Binding-site contacts:
Ligand atom C3 contacts residue GLU194 of chain 1.B at 3.4 Å.
Ligand atom O6 contacts residue THR57 of chain 1.B at 4.4 Å.
Ligand atom O5 contacts residue THR57 of chain 1.B at 4.1 Å.
Ligand atom C1 contacts residue THR56 of chain 1.B at 4.3 Å.
Ligand atom C8 contacts residue GLU194 of chain 1.B at 3.6 Å.
Ligand atom O7 contacts residue ASN54 of chain 1.B at 2.9 Å (h-bond).
Ligand atom C2 contacts residue ASN54 of chain 1.B at 2.5 Å.
Ligand atom C5 contacts residue ASN54 of chain 1.B at 3.7 Å.
Ligand atom C6 contacts residue THR57 of chain 1.B at 4.4 Å.
Ligand atom O6 contacts residue GLY214 of chain 1.B at 4.3 Å.
Ligand atom C3 contacts residue ASN54 of chain 1.B at 3.8 Å.
Ligand atom O5 contacts residue THR56 of chain 1.B at 4.2 Å.
Ligand atom C2 contacts residue GLU194 of chain 1.B at 3.8 Å.
Ligand atom C7 contacts residue HIS52 of chain 1.B at 3.4 Å.
Ligand atom N2 contacts residue GLU194 of chain 1.B at 3.2 Å (salt-bridge).
Ligand atom O7 contacts residue LEU215 of chain 1.B at 4.5 Å.
Ligand atom C8 contacts residue HIS52 of chain 1.B at 3.8 Å.
Ligand atom C7 contacts residue GLU194 of chain 1.B at 3.9 Å.
Ligand atom O5 contacts residue ASN54 of chain 1.B at 2.5 Å (h-bond).
Ligand atom N2 contacts residue ASN54 of chain 1.B at 2.8 Å (h-bond).
Ligand atom O7 contacts residue ALA53 of chain 1.B at 3.7 Å.
Ligand atom C8 contacts residue ARG193 of chain 1.B at 4.2 Å.
Ligand atom O3 contacts residue GLU194 of chain 1.B at 3.8 Å.
Ligand atom C7 contacts residue LEU215 of chain 1.B at 4.2 Å (hydrophobic).
Ligand atom C5 contacts residue THR56 of chain 1.B at 4.1 Å.
Ligand atom C8 contacts residue LEU215 of chain 1.B at 3.2 Å (hydrophobic).
Ligand atom C1 contacts residue ASN54 of chain 1.B at 1.4 Å.
Ligand atom C7 contacts residue ASN54 of chain 1.B at 3.2 Å.
Ligand atom C1 contacts residue GLU194 of chain 1.B at 4.2 Å.
Ligand atom O7 contacts residue HIS52 of chain 1.B at 2.4 Å (h-bond).
Ligand atom C4 contacts residue ASN54 of chain 1.B at 4.3 Å.

Sequence of chain 1.B:
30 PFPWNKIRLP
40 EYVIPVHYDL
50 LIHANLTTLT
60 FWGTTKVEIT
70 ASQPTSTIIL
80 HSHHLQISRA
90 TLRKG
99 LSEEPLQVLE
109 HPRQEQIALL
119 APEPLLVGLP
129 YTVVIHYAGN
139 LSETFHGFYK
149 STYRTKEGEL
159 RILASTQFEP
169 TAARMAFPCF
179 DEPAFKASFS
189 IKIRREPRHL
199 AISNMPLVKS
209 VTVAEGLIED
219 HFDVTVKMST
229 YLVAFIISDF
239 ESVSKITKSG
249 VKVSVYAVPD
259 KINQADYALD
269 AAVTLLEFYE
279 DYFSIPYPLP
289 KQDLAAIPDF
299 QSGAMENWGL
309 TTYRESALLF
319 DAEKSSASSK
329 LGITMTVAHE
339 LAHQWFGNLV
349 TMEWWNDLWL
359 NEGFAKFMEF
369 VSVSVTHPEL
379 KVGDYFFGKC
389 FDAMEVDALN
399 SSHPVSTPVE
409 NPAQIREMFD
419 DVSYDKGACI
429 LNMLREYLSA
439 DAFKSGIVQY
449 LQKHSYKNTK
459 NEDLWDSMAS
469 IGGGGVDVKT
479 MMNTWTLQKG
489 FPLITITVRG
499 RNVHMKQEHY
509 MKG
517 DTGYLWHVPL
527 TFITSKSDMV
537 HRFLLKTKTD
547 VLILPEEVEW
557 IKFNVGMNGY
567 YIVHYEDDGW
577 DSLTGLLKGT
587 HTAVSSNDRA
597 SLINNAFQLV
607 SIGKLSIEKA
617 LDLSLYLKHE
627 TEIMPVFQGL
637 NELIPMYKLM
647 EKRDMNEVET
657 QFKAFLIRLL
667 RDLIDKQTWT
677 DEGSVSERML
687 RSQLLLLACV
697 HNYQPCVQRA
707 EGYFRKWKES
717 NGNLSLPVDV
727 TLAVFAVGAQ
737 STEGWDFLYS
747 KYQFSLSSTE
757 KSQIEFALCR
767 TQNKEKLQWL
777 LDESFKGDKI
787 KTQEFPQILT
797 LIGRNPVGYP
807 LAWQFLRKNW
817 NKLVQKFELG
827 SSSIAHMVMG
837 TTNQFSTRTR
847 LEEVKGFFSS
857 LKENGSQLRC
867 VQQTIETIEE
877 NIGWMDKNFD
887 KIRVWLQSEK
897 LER

This small molecule binds to this protein.
Small molecule (SMILES): CC(=O)N[C@H]1[C@H](O[C@H]2[C@H](O)[C@@H](NC(C)=O)CO[C@@H]2CO)O[C@H](CO)[C@@H](O[C@@H]2O[C@H](CO)[C@@H](O)[C@H](O)[C@@H]2O)[C@@H]1O